Sequence of chain 2.A:
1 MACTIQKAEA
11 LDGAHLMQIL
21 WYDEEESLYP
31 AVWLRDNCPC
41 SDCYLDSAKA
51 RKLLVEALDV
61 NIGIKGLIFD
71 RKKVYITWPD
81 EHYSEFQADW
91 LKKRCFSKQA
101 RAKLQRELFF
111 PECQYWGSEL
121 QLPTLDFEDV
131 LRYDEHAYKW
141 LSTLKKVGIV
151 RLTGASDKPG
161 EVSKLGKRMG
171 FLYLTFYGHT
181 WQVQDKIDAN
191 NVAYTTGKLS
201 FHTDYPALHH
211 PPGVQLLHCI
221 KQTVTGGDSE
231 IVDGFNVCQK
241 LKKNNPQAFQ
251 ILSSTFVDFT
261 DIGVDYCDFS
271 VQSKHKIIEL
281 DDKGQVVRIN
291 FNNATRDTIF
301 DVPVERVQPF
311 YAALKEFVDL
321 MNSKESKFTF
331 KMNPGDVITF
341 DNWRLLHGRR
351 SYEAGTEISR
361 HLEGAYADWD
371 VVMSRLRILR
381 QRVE

A protein and the small-molecule ligand that binds it are described below.
Small molecule (SMILES): NCCCCCCN

Binding-site contacts:
Ligand atom C3 contacts residue TYR83 of chain 2.A at 3.2 Å (hydrophobic).
Ligand atom C1 contacts residue TYR83 of chain 2.A at 3.8 Å (hydrophobic).
Ligand atom C5 contacts residue TYR75 of chain 2.A at 3.7 Å (hydrophobic).
Ligand atom C4 contacts residue TYR75 of chain 2.A at 4.1 Å (hydrophobic).
Ligand atom N2 contacts residue ASP70 of chain 2.A at 4.4 Å.
Ligand atom C5 contacts residue TYR83 of chain 2.A at 4.0 Å (hydrophobic).
Ligand atom C6 contacts residue TYR75 of chain 2.A at 3.7 Å (hydrophobic).
Ligand atom C6 contacts residue ILE68 of chain 2.A at 3.7 Å (hydrophobic).
Ligand atom C2 contacts residue TYR83 of chain 2.A at 3.5 Å (hydrophobic).
Ligand atom N2 contacts residue TYR75 of chain 2.A at 3.5 Å.
Ligand atom C4 contacts residue TYR83 of chain 2.A at 3.3 Å (hydrophobic).
Ligand atom C4 contacts residue ILE68 of chain 2.A at 4.2 Å (hydrophobic).
Ligand atom N1 contacts residue TYR83 of chain 2.A at 4.1 Å.